The small molecule below binds the protein below.
Small molecule (SMILES): CC(=O)N[C@@H]1[C@@H](O)[C@H](O)[C@@H](CO)O[C@H]1O

Binding-site contacts:
Ligand atom C2 contacts residue ASN58 of chain 1.C at 2.5 Å.
Ligand atom C1 contacts residue ASN58 of chain 1.C at 1.4 Å.
Ligand atom O5 contacts residue ASN58 of chain 1.C at 2.3 Å (h-bond).
Ligand atom C5 contacts residue TYR25 of chain 1.C at 3.7 Å (hydrophobic).
Ligand atom C7 contacts residue ASN58 of chain 1.C at 3.9 Å.
Ligand atom O6 contacts residue ASN58 of chain 1.C at 4.4 Å.
Ligand atom O5 contacts residue TYR25 of chain 1.C at 3.8 Å.
Ligand atom C4 contacts residue ASN58 of chain 1.C at 4.2 Å.
Ligand atom O6 contacts residue TYR25 of chain 1.C at 4.0 Å.
Ligand atom C3 contacts residue ASN58 of chain 1.C at 3.8 Å.
Ligand atom C5 contacts residue ASN58 of chain 1.C at 3.6 Å.
Ligand atom C8 contacts residue ASN58 of chain 1.C at 4.3 Å.
Ligand atom C6 contacts residue TYR25 of chain 1.C at 3.7 Å (hydrophobic).
Ligand atom C1 contacts residue TYR25 of chain 1.C at 3.7 Å (hydrophobic).
Ligand atom O7 contacts residue ASN58 of chain 1.C at 4.4 Å.
Ligand atom N2 contacts residue ASN58 of chain 1.C at 3.0 Å (h-bond).

Sequence of chain 1.C:
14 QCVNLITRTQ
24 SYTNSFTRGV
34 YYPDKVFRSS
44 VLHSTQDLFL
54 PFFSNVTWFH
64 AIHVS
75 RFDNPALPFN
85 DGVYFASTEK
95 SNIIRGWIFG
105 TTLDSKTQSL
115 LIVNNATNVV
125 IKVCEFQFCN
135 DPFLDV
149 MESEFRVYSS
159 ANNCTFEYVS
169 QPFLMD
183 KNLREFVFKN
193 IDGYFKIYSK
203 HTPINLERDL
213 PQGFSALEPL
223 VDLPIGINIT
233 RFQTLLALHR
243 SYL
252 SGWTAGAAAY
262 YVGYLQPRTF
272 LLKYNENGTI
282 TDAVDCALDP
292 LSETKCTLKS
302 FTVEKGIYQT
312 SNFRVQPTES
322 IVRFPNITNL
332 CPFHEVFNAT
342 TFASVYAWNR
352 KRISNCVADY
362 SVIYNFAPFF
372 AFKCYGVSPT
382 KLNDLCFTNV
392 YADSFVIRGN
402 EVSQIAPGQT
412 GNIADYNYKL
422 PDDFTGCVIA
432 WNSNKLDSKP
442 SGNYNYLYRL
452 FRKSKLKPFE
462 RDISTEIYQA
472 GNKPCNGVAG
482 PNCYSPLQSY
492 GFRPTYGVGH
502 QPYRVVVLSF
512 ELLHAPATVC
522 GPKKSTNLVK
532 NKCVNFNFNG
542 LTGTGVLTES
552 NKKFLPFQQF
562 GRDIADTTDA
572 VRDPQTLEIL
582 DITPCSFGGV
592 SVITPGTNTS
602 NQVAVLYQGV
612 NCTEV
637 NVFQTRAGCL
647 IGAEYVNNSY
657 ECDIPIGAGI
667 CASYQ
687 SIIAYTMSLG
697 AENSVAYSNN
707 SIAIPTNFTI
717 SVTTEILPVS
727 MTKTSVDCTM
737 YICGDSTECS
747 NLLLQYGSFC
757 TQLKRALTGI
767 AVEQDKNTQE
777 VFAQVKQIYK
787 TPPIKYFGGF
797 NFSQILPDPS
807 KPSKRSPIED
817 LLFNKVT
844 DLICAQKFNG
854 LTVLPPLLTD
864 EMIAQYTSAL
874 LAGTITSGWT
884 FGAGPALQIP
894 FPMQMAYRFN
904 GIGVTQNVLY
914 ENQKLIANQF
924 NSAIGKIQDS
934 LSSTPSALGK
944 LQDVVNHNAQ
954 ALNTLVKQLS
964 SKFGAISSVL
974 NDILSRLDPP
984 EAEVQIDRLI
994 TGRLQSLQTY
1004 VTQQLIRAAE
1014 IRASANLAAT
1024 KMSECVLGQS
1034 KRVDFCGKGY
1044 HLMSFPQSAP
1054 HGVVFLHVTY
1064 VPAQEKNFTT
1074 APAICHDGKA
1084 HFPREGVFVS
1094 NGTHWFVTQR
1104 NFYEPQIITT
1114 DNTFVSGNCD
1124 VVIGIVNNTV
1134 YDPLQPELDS